This small molecule binds to this protein.
Small molecule (SMILES): O=C(O)/C(O)=C/C=C/C(=O)c1ccccc1

Binding-site contacts:
Ligand atom OA1 contacts residue MSE206 of chain 1.D at 3.6 Å.
Ligand atom CA3 contacts residue TYR309 of chain 1.D at 3.2 Å (hydrophobic).
Ligand atom CB4 contacts residue MSE209 of chain 1.D at 3.7 Å.
Ligand atom CA1 contacts residue TRP193 of chain 1.D at 3.5 Å (hydrophobic).
Ligand atom CB6 contacts residue ILE190 of chain 1.D at 3.6 Å (hydrophobic).
Ligand atom OA2 contacts residue HIS250 of chain 1.D at 3.7 Å.
Ligand atom CA1 contacts residue TYR309 of chain 1.D at 3.8 Å (hydrophobic).
Ligand atom OA2 contacts residue ILE252 of chain 1.D at 3.9 Å.
Ligand atom CB1 contacts residue PHE310 of chain 1.D at 3.6 Å (hydrophobic).
Ligand atom OA1 contacts residue TRP193 of chain 1.D at 3.2 Å (h-bond).
Ligand atom CA6 contacts residue PHE310 of chain 1.D at 3.8 Å (hydrophobic).
Ligand atom OA1 contacts residue TYR309 of chain 1.D at 3.5 Å (h-bond).
Ligand atom CA3 contacts residue MSE206 of chain 1.D at 3.9 Å.
Ligand atom CA5 contacts residue PHE310 of chain 1.D at 3.9 Å (hydrophobic).
Ligand atom OA3 contacts residue GLY296 of chain 1.D at 3.8 Å.
Ligand atom CA4 contacts residue TRP193 of chain 1.D at 3.8 Å (hydrophobic).
Ligand atom CB3 contacts residue ARG207 of chain 1.D at 3.4 Å.
Ligand atom CA5 contacts residue MSE206 of chain 1.D at 3.5 Å.
Ligand atom CB5 contacts residue ILE190 of chain 1.D at 3.7 Å (hydrophobic).
Ligand atom CB2 contacts residue MSE206 of chain 1.D at 3.6 Å.
Ligand atom CB2 contacts residue PHE310 of chain 1.D at 3.4 Å (hydrophobic).
Ligand atom OA2 contacts residue TRP193 of chain 1.D at 3.5 Å (h-bond).
Ligand atom CB4 contacts residue ARG207 of chain 1.D at 2.9 Å.
Ligand atom OA3 contacts residue ILE252 of chain 1.D at 4.0 Å.
Ligand atom CA5 contacts residue TYR309 of chain 1.D at 3.8 Å (hydrophobic).
Ligand atom CA6 contacts residue MSE206 of chain 1.D at 4.1 Å.
Ligand atom CA4 contacts residue MSE206 of chain 1.D at 3.7 Å.
Ligand atom CA2 contacts residue HIS250 of chain 1.D at 4.0 Å.
Ligand atom OA2 contacts residue THR253 of chain 1.D at 3.9 Å.
Ligand atom OA3 contacts residue HIS250 of chain 1.D at 3.3 Å (h-bond).
Ligand atom OA1 contacts residue PEO1 of chain 1.O at 3.5 Å (h-bond).
Ligand atom CB5 contacts residue ARG207 of chain 1.D at 4.0 Å.
Ligand atom CB3 contacts residue MSE206 of chain 1.D at 3.9 Å.
Ligand atom CA2 contacts residue TYR309 of chain 1.D at 3.7 Å (hydrophobic).
Ligand atom OA2 contacts residue PEO1 of chain 1.O at 3.7 Å.
Ligand atom CB5 contacts residue MSE209 of chain 1.D at 4.0 Å.
Ligand atom CA2 contacts residue TRP193 of chain 1.D at 3.9 Å (hydrophobic).
Ligand atom CA1 contacts residue PEO1 of chain 1.O at 4.1 Å.
Ligand atom OA1 contacts residue ASN158 of chain 1.D at 3.7 Å.
Ligand atom CB3 contacts residue PHE310 of chain 1.D at 3.8 Å (hydrophobic).

Sequence of chain 1.D:
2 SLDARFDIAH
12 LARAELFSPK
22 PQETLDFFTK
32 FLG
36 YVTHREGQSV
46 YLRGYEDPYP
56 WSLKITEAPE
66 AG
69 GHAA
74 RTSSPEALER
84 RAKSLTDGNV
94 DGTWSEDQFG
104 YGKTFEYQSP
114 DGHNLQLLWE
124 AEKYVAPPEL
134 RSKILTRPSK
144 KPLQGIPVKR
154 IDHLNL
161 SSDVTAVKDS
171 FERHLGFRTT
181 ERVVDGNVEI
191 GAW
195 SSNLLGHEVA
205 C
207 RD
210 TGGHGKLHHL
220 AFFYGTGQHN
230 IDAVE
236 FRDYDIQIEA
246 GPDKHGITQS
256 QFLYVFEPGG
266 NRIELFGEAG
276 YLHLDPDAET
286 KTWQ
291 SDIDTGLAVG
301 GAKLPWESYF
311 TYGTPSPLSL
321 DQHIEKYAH